This small molecule binds to this protein.
Small molecule (SMILES): CC(C)C[C@H](NC(=O)c1cc(C(=O)N[C@H](C)c2ccccc2)cc(N(C)S(C)(=O)=O)c1)[C@@H](O)C[C@@H](C)C(=O)N[C@H](C(=O)NC(C)C)C(C)C

Sequence of chain 1.C:
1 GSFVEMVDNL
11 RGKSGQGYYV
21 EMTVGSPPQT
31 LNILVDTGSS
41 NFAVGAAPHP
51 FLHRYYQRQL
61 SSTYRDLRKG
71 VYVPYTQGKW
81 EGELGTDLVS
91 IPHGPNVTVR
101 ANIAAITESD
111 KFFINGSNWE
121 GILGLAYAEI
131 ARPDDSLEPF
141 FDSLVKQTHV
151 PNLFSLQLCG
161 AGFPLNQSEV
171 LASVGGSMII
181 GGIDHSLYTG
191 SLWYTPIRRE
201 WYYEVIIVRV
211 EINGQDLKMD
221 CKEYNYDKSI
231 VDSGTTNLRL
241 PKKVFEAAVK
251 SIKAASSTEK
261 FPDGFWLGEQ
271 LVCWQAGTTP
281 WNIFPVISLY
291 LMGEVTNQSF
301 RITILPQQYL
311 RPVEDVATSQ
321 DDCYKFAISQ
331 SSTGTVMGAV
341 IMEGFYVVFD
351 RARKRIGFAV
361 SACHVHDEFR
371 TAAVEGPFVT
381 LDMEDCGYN

Binding-site contacts:
Ligand atom C32 contacts residue ASP36 of chain 1.C at 3.4 Å.
Ligand atom C32 contacts residue ASP232 of chain 1.C at 3.3 Å.
Ligand atom N5 contacts residue PRO74 of chain 1.C at 2.7 Å (h-bond).
Ligand atom O31 contacts residue ASP36 of chain 1.C at 2.4 Å (salt-bridge).
Ligand atom C15 contacts residue GLY234 of chain 1.C at 3.5 Å.
Ligand atom O31 contacts residue ASP232 of chain 1.C at 2.5 Å (salt-bridge).
Ligand atom O23 contacts residue SER329 of chain 1.C at 3.0 Å (h-bond).
Ligand atom C18 contacts residue GLN16 of chain 1.C at 3.4 Å.
Ligand atom O31 contacts residue GLY234 of chain 1.C at 3.5 Å.
Ligand atom O4 contacts residue TYR202 of chain 1.C at 2.4 Å (h-bond).
Ligand atom O24 contacts residue ASN237 of chain 1.C at 2.8 Å (h-bond).
Ligand atom C28 contacts residue GLY234 of chain 1.C at 3.1 Å.
Ligand atom C12 contacts residue ARG311 of chain 1.C at 3.5 Å.
Ligand atom O23 contacts residue ASN237 of chain 1.C at 3.5 Å.
Ligand atom C11 contacts residue GLY17 of chain 1.C at 3.2 Å.
Ligand atom O32 contacts residue THR76 of chain 1.C at 3.0 Å (h-bond).
Ligand atom C14 contacts residue SER233 of chain 1.C at 3.5 Å.
Ligand atom C44 contacts residue GLY38 of chain 1.C at 3.4 Å.
Ligand atom O22 contacts residue THR76 of chain 1.C at 3.2 Å.
Ligand atom O21 contacts residue THR236 of chain 1.C at 3.0 Å (h-bond).
Ligand atom O24 contacts residue THR235 of chain 1.C at 3.3 Å.
Ligand atom C16 contacts residue GLY17 of chain 1.C at 3.4 Å.
Ligand atom C16 contacts residue THR236 of chain 1.C at 3.3 Å.
Ligand atom N4 contacts residue GLY38 of chain 1.C at 3.2 Å (h-bond).
Ligand atom C11 contacts residue THR236 of chain 1.C at 3.1 Å.
Ligand atom N3 contacts residue GLY234 of chain 1.C at 3.5 Å (h-bond).
Ligand atom N21 contacts residue GLY234 of chain 1.C at 3.0 Å (h-bond).
Ligand atom C53 contacts residue PRO74 of chain 1.C at 3.4 Å (hydrophobic).
Ligand atom C29 contacts residue ARG239 of chain 1.C at 3.4 Å.
Ligand atom O22 contacts residue GLN77 of chain 1.C at 3.1 Å (h-bond).
Ligand atom C25 contacts residue GLN77 of chain 1.C at 3.4 Å.
Ligand atom C21 contacts residue THR236 of chain 1.C at 3.1 Å.
Ligand atom O32 contacts residue TYR75 of chain 1.C at 3.2 Å.
Ligand atom O24 contacts residue THR236 of chain 1.C at 3.1 Å (h-bond).
Ligand atom C37 contacts residue ASP232 of chain 1.C at 3.0 Å.
Ligand atom C36 contacts residue PHE112 of chain 1.C at 3.4 Å (hydrophobic).
Ligand atom C24 contacts residue GLN77 of chain 1.C at 3.4 Å.
Ligand atom C35 contacts residue LEU34 of chain 1.C at 3.2 Å (hydrophobic).
Ligand atom N21 contacts residue THR236 of chain 1.C at 3.4 Å (h-bond).
Ligand atom O23 contacts residue ARG239 of chain 1.C at 2.8 Å.